This protein binds this small molecule.
Small molecule (SMILES): NCC(=O)N[C@@H](Cc1ccc(O)cc1)C(=O)N[C@@H](Cc1ccc(O)cc1)C(=O)N1CCC[C@H]1C(=O)NCC(=O)NCC=O

Binding-site contacts:
Ligand atom CZ contacts residue LEU82 of chain 1.A at 3.6 Å (hydrophobic).
Ligand atom CA contacts residue ARG167 of chain 1.A at 4.0 Å.
Ligand atom CD contacts residue TRP105 of chain 1.A at 3.7 Å (hydrophobic).
Ligand atom O contacts residue MET132 of chain 1.A at 4.0 Å.
Ligand atom CB contacts residue TRP105 of chain 1.A at 3.8 Å (hydrophobic).
Ligand atom CB contacts residue HIS108 of chain 1.A at 3.3 Å.
Ligand atom CA contacts residue THR131 of chain 1.A at 4.0 Å.
Ligand atom O contacts residue TRP105 of chain 1.A at 2.7 Å (h-bond).
Ligand atom CD1 contacts residue VAL101 of chain 1.A at 3.8 Å (hydrophobic).
Ligand atom CA contacts residue MET132 of chain 1.A at 3.7 Å (hydrophobic).
Ligand atom CG contacts residue HIS108 of chain 1.A at 4.0 Å.
Ligand atom CZ contacts residue VAL101 of chain 1.A at 3.4 Å (hydrophobic).
Ligand atom OH contacts residue VAL101 of chain 1.A at 3.5 Å.
Ligand atom CZ contacts residue GLU97 of chain 1.A at 3.7 Å.
Ligand atom CE1 contacts residue VAL101 of chain 1.A at 3.6 Å (hydrophobic).
Ligand atom CE1 contacts residue LEU82 of chain 1.A at 3.3 Å (hydrophobic).
Ligand atom CD1 contacts residue LEU82 of chain 1.A at 3.9 Å (hydrophobic).
Ligand atom N contacts residue TRP105 of chain 1.A at 3.6 Å.
Ligand atom OH contacts residue GLU97 of chain 1.A at 2.8 Å (salt-bridge).
Ligand atom CD2 contacts residue MET81 of chain 1.A at 3.4 Å (hydrophobic).
Ligand atom CE2 contacts residue VAL101 of chain 1.A at 3.9 Å (hydrophobic).
Ligand atom C contacts residue TRP105 of chain 1.A at 3.7 Å (hydrophobic).
Ligand atom N contacts residue HIS108 of chain 1.A at 3.4 Å (h-bond).
Ligand atom CE1 contacts residue GLU97 of chain 1.A at 3.7 Å.
Ligand atom O contacts residue THR131 of chain 1.A at 4.0 Å.
Ligand atom CB contacts residue MET81 of chain 1.A at 3.9 Å (hydrophobic).
Ligand atom CE2 contacts residue GLU97 of chain 1.A at 3.7 Å.
Ligand atom C contacts residue HIS108 of chain 1.A at 3.9 Å.
Ligand atom CA contacts residue TRP105 of chain 1.A at 4.1 Å (hydrophobic).
Ligand atom CA contacts residue HIS108 of chain 1.A at 3.4 Å.
Ligand atom CZ contacts residue MET81 of chain 1.A at 4.1 Å (hydrophobic).
Ligand atom O contacts residue ARG167 of chain 1.A at 3.6 Å.
Ligand atom CA contacts residue TRP105 of chain 1.A at 3.8 Å (hydrophobic).
Ligand atom O contacts residue VAL101 of chain 1.A at 3.6 Å.
Ligand atom CE2 contacts residue MET81 of chain 1.A at 3.2 Å (hydrophobic).
Ligand atom CG contacts residue MET81 of chain 1.A at 4.0 Å (hydrophobic).
Ligand atom C contacts residue MET132 of chain 1.A at 3.6 Å (hydrophobic).
Ligand atom OH contacts residue LEU82 of chain 1.A at 3.8 Å.
Ligand atom N contacts residue MET132 of chain 1.A at 3.2 Å.
Ligand atom CG contacts residue GLY104 of chain 1.A at 3.8 Å.

Sequence of chain 1.A:
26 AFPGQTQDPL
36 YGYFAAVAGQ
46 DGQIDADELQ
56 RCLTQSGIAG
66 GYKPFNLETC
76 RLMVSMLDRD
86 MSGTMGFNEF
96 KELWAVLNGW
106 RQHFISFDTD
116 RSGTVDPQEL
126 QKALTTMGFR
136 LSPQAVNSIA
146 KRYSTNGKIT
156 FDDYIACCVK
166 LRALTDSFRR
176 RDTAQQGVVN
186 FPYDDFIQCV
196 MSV